Sequence of chain 1.A:
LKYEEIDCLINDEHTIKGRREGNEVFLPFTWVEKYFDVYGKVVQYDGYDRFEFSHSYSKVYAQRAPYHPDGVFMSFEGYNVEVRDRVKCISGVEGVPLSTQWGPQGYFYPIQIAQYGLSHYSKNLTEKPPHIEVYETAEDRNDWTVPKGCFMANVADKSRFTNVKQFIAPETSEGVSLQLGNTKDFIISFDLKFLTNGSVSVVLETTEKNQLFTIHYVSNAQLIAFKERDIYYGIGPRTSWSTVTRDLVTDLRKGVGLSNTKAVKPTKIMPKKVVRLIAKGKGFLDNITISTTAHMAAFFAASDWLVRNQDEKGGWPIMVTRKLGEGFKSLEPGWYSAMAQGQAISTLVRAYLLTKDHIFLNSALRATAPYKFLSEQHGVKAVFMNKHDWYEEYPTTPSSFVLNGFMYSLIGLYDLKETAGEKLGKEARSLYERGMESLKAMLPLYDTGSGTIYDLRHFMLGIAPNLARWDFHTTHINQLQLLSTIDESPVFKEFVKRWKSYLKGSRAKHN

Binding-site contacts:
Ligand atom O6 contacts residue MET312 of chain 1.A at 3.6 Å.
Ligand atom C8 contacts residue GLU138 of chain 1.A at 3.3 Å.
Ligand atom O3 contacts residue NAG1 of chain 1.E at 4.0 Å.
Ligand atom O3 contacts residue NAG1 of chain 1.E at 3.8 Å.
Ligand atom C6 contacts residue VAL145 of chain 1.A at 4.1 Å (hydrophobic).
Ligand atom C8 contacts residue ASN135 of chain 1.A at 3.3 Å.
Ligand atom N2 contacts residue VAL145 of chain 1.A at 3.9 Å.
Ligand atom C1 contacts residue ASN135 of chain 1.A at 1.4 Å.
Ligand atom O7 contacts residue PRO141 of chain 1.A at 4.1 Å.
Ligand atom C7 contacts residue ASN135 of chain 1.A at 2.9 Å.
Ligand atom C2 contacts residue NAG1 of chain 1.E at 4.0 Å.
Ligand atom C2 contacts residue ASN135 of chain 1.A at 2.4 Å.
Ligand atom C8 contacts residue THR148 of chain 1.A at 3.6 Å.
Ligand atom O4 contacts residue ASN303 of chain 1.A at 3.2 Å (h-bond).
Ligand atom O7 contacts residue HIS311 of chain 1.A at 3.6 Å.
Ligand atom C3 contacts residue ASN303 of chain 1.A at 3.9 Å.
Ligand atom O5 contacts residue ASN135 of chain 1.A at 2.4 Å (h-bond).
Ligand atom N2 contacts residue ASN135 of chain 1.A at 2.7 Å (h-bond).
Ligand atom C8 contacts residue ARG152 of chain 1.A at 4.1 Å.
Ligand atom C1 contacts residue MET312 of chain 1.A at 4.0 Å (hydrophobic).
Ligand atom C5 contacts residue ASN135 of chain 1.A at 3.6 Å.
Ligand atom O5 contacts residue MET312 of chain 1.A at 3.2 Å.
Ligand atom C8 contacts residue LYS134 of chain 1.A at 4.0 Å.
Ligand atom C7 contacts residue PRO141 of chain 1.A at 4.1 Å (hydrophobic).
Ligand atom C6 contacts residue ILE143 of chain 1.A at 3.7 Å (hydrophobic).
Ligand atom C3 contacts residue ASN135 of chain 1.A at 3.7 Å.
Ligand atom O6 contacts residue ILE143 of chain 1.A at 3.3 Å.
Ligand atom C6 contacts residue ILE143 of chain 1.A at 3.9 Å (hydrophobic).
Ligand atom O3 contacts residue ASN303 of chain 1.A at 3.1 Å (h-bond).
Ligand atom C7 contacts residue VAL145 of chain 1.A at 4.1 Å (hydrophobic).
Ligand atom C4 contacts residue ASN303 of chain 1.A at 4.0 Å.
Ligand atom C8 contacts residue LYS139 of chain 1.A at 3.6 Å.
Ligand atom O3 contacts residue THR148 of chain 1.A at 3.4 Å.
Ligand atom C6 contacts residue THR305 of chain 1.A at 3.9 Å.
Ligand atom C8 contacts residue PRO140 of chain 1.A at 4.0 Å (hydrophobic).
Ligand atom C8 contacts residue VAL145 of chain 1.A at 3.5 Å (hydrophobic).
Ligand atom O7 contacts residue ASN135 of chain 1.A at 2.8 Å (h-bond).
Ligand atom O6 contacts residue ILE143 of chain 1.A at 3.5 Å.
Ligand atom C3 contacts residue NAG1 of chain 1.E at 3.5 Å.
Ligand atom O3 contacts residue PRO140 of chain 1.A at 4.1 Å.

A protein and the small-molecule ligand that binds it are described below.
Small molecule (SMILES): CC(=O)N[C@H]1[C@H](O[C@H]2[C@H](O)[C@@H](NC(C)=O)CO[C@@H]2CO)O[C@H](CO)[C@@H](O[C@@H]2O[C@H](CO[C@H]3O[C@H](CO)[C@@H](O)[C@H](O)[C@@H]3O)[C@@H](O)[C@H](O[C@H]3O[C@H](CO)[C@@H](O)[C@H](O)[C@@H]3O[C@@H]3O[C@H](CO)[C@@H](O)[C@H](O)[C@H]3NC(C)=O)[C@@H]2O)[C@@H]1O